Binding-site contacts:
Ligand atom CBC contacts residue ASN97 of chain 1.C at 2.8 Å.
Ligand atom CAC contacts residue ASN97 of chain 1.C at 3.6 Å.
Ligand atom CMC contacts residue VAL93 of chain 1.C at 3.8 Å (hydrophobic).
Ligand atom C2C contacts residue PHE98 of chain 1.C at 3.6 Å (hydrophobic).
Ligand atom C3B contacts residue LEU136 of chain 1.C at 3.7 Å (hydrophobic).
Ligand atom C1C contacts residue PHE98 of chain 1.C at 3.7 Å (hydrophobic).
Ligand atom C2D contacts residue LEU91 of chain 1.C at 3.8 Å (hydrophobic).
Ligand atom CBC contacts residue THR39 of chain 1.C at 3.5 Å.
Ligand atom CMC contacts residue PHE98 of chain 1.C at 2.9 Å (hydrophobic).
Ligand atom CHC contacts residue PHE98 of chain 1.C at 3.3 Å (hydrophobic).
Ligand atom C3D contacts residue LEU91 of chain 1.C at 3.7 Å (hydrophobic).
Ligand atom CMD contacts residue TYR42 of chain 1.C at 3.7 Å (hydrophobic).
Ligand atom C4C contacts residue VAL93 of chain 1.C at 3.6 Å (hydrophobic).
Ligand atom O1D contacts residue PHE46 of chain 1.C at 2.8 Å.
Ligand atom C3C contacts residue VAL93 of chain 1.C at 3.3 Å (hydrophobic).
Ligand atom CAB contacts residue SER133 of chain 1.C at 3.9 Å.
Ligand atom C2B contacts residue LEU136 of chain 1.C at 3.8 Å (hydrophobic).
Ligand atom CMA contacts residue LYS61 of chain 1.C at 3.7 Å.
Ligand atom CGD contacts residue PHE46 of chain 1.C at 3.4 Å (hydrophobic).
Ligand atom CAA contacts residue LYS61 of chain 1.C at 3.2 Å.
Ligand atom CGD contacts residue HIS45 of chain 1.C at 3.7 Å.
Ligand atom CBD contacts residue PHE46 of chain 1.C at 3.6 Å (hydrophobic).
Ligand atom CMA contacts residue LEU83 of chain 1.C at 3.5 Å (hydrophobic).
Ligand atom NC contacts residue HIS87 of chain 1.C at 3.9 Å.
Ligand atom C2C contacts residue VAL93 of chain 1.C at 3.5 Å (hydrophobic).
Ligand atom CHB contacts residue LEU83 of chain 1.C at 3.8 Å (hydrophobic).
Ligand atom NB contacts residue HIS87 of chain 1.C at 3.9 Å.
Ligand atom CMA contacts residue ALA65 of chain 1.C at 3.9 Å (hydrophobic).
Ligand atom C4D contacts residue LEU91 of chain 1.C at 3.8 Å (hydrophobic).
Ligand atom CBA contacts residue LYS61 of chain 1.C at 3.7 Å.
Ligand atom CGA contacts residue LYS61 of chain 1.C at 3.5 Å.
Ligand atom CHD contacts residue VAL93 of chain 1.C at 3.7 Å (hydrophobic).
Ligand atom O1A contacts residue LYS61 of chain 1.C at 2.7 Å (salt-bridge).
Ligand atom CMC contacts residue ASN97 of chain 1.C at 3.6 Å.
Ligand atom CAC contacts residue VAL93 of chain 1.C at 3.4 Å (hydrophobic).
Ligand atom O2D contacts residue HIS45 of chain 1.C at 3.3 Å (h-bond).
Ligand atom C4D contacts residue HIS58 of chain 1.C at 3.8 Å.
Ligand atom CHA contacts residue HIS58 of chain 1.C at 3.5 Å.
Ligand atom C1A contacts residue HIS58 of chain 1.C at 3.8 Å.
Ligand atom CBB contacts residue SER133 of chain 1.C at 3.6 Å.

This protein binds this small molecule.
Small molecule (SMILES): C=CC1=C(C)C2=N3->[Ni]45<-N6=C(C=c7c(C)c(C=C)c(n74)=C2)C(C)=C(CCC(=O)O)C6=Cc2c(CCC(=O)O)c(C)c(n25)C=C13

Sequence of chain 1.C:
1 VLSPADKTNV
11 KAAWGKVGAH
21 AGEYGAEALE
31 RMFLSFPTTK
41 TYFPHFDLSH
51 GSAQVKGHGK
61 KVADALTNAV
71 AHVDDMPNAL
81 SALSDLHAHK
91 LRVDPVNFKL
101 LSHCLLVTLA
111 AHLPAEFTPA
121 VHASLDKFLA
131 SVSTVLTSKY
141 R